Binding-site contacts:
Ligand atom CG contacts residue LEU141 of chain 1.B at 3.5 Å (hydrophobic).
Ligand atom O contacts residue MET165 of chain 1.B at 3.4 Å.
Ligand atom CG contacts residue HIS163 of chain 1.B at 3.7 Å.
Ligand atom CB contacts residue HIS163 of chain 1.B at 3.8 Å.
Ligand atom OG1 contacts residue GLN192 of chain 1.B at 3.7 Å.
Ligand atom N contacts residue HIS164 of chain 1.B at 3.3 Å (h-bond).
Ligand atom CA contacts residue GLU166 of chain 1.B at 3.6 Å.
Ligand atom ND1 contacts residue PHE140 of chain 1.B at 3.6 Å.
Ligand atom O contacts residue GLU166 of chain 1.B at 2.8 Å (salt-bridge).
Ligand atom O contacts residue CYS145 of chain 1.B at 2.8 Å (h-bond).
Ligand atom CB contacts residue SER144 of chain 1.B at 3.7 Å.
Ligand atom CZ contacts residue ILE188 of chain 1.B at 3.5 Å (hydrophobic).
Ligand atom O contacts residue PRO168 of chain 1.B at 3.3 Å (h-bond).
Ligand atom CA contacts residue CYS145 of chain 1.B at 3.2 Å (hydrophobic).
Ligand atom CB contacts residue THR190 of chain 1.B at 3.5 Å.
Ligand atom C contacts residue PRO168 of chain 1.B at 3.7 Å (hydrophobic).
Ligand atom CE1 contacts residue GLU166 of chain 1.B at 3.4 Å.
Ligand atom C contacts residue GLY143 of chain 1.B at 3.6 Å.
Ligand atom OG1 contacts residue THR190 of chain 1.B at 2.7 Å (h-bond).
Ligand atom C contacts residue ASN142 of chain 1.B at 3.5 Å.
Ligand atom CA contacts residue ASN142 of chain 1.B at 3.7 Å.
Ligand atom O contacts residue GLN189 of chain 1.B at 3.3 Å.
Ligand atom N contacts residue CYS145 of chain 1.B at 3.2 Å (h-bond).
Ligand atom CE2 contacts residue MET49 of chain 1.B at 3.6 Å (hydrophobic).
Ligand atom CD2 contacts residue MET49 of chain 1.B at 3.7 Å (hydrophobic).
Ligand atom O contacts residue LEU167 of chain 1.B at 3.6 Å.
Ligand atom N contacts residue GLU166 of chain 1.B at 3.0 Å (salt-bridge).
Ligand atom O contacts residue ASN142 of chain 1.B at 3.6 Å (h-bond).
Ligand atom O contacts residue SER144 of chain 1.B at 3.3 Å (h-bond).
Ligand atom O contacts residue GLY143 of chain 1.B at 3.0 Å (h-bond).
Ligand atom C contacts residue CYS145 of chain 1.B at 2.7 Å (hydrophobic).
Ligand atom CD2 contacts residue ASN142 of chain 1.B at 3.7 Å.
Ligand atom CB contacts residue CYS145 of chain 1.B at 3.3 Å (hydrophobic).
Ligand atom CD2 contacts residue LEU141 of chain 1.B at 3.7 Å (hydrophobic).
Ligand atom CE1 contacts residue PHE140 of chain 1.B at 3.7 Å (hydrophobic).
Ligand atom CH3 contacts residue PRO168 of chain 1.B at 3.7 Å (hydrophobic).
Ligand atom CZ contacts residue ASP187 of chain 1.B at 3.3 Å.
Ligand atom O contacts residue GLU166 of chain 1.B at 3.8 Å.
Ligand atom ND1 contacts residue HIS163 of chain 1.B at 2.9 Å (h-bond).
Ligand atom ND1 contacts residue SER144 of chain 1.B at 3.8 Å.

A small-molecule ligand and the protein it binds are described below.
Small molecule (SMILES): CC(=O)N[C@H](C(=O)N[C@H](C(=O)N[C@@H](CC1CCCCC1)C(=O)N[C@H](C=O)Cc1c[nH]cn1)C(C)C)[C@@H](C)O

Sequence of chain 1.B:
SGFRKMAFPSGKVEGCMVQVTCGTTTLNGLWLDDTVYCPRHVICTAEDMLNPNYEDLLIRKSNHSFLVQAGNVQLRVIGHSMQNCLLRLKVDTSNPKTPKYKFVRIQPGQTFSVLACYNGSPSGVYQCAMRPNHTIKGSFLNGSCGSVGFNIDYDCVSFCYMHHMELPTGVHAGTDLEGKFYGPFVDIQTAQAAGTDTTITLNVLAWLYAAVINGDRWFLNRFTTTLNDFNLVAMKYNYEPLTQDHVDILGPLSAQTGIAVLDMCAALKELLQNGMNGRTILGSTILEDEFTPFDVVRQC